Sequence of chain 1.C:
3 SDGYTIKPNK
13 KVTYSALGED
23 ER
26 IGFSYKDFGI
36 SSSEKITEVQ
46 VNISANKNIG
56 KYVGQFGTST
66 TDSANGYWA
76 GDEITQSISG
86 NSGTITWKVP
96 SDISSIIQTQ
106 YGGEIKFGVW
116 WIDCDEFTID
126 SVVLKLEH

A protein and the small-molecule ligand that binds it are described below.
Small molecule (SMILES): O=C(O)CCC[C@H](O)CC(=O)O

Binding-site contacts:
Ligand atom CD contacts residue TRP116 of chain 1.C at 4.3 Å (hydrophobic).
Ligand atom CG contacts residue TRP116 of chain 1.C at 3.6 Å (hydrophobic).
Ligand atom C contacts residue TRP116 of chain 1.C at 4.4 Å (hydrophobic).
Ligand atom O1 contacts residue TRP116 of chain 1.C at 3.9 Å.
Ligand atom CA contacts residue TRP116 of chain 1.C at 4.0 Å (hydrophobic).